Sequence of chain 3.A:
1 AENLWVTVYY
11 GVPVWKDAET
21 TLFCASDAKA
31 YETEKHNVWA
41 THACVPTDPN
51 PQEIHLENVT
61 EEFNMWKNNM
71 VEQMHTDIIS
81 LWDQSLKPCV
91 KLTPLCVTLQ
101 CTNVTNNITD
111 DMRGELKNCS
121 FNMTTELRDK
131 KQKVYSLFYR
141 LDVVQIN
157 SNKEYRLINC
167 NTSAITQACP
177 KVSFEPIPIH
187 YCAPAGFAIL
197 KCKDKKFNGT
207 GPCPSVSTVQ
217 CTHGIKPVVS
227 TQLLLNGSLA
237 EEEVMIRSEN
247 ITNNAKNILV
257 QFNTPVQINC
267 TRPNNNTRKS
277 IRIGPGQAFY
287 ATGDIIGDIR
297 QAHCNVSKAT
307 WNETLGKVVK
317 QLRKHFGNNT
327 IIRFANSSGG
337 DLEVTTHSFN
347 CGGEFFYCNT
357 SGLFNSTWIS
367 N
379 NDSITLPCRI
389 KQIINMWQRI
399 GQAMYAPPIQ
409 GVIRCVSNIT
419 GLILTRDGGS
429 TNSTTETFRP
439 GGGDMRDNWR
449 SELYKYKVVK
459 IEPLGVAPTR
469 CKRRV

Binding-site contacts:
Ligand atom C4 contacts residue NAG2 of chain 3.L at 4.5 Å.
Ligand atom C3 contacts residue ASN332 of chain 3.A at 3.8 Å.
Ligand atom N2 contacts residue SER333 of chain 3.A at 3.8 Å.
Ligand atom C8 contacts residue NAG1 of chain 3.L at 4.4 Å.
Ligand atom O5 contacts residue ASN332 of chain 3.A at 2.4 Å (h-bond).
Ligand atom C1 contacts residue NAG2 of chain 3.L at 4.5 Å.
Ligand atom C8 contacts residue SER333 of chain 3.A at 3.4 Å.
Ligand atom O7 contacts residue NAG1 of chain 3.L at 2.8 Å (h-bond).
Ligand atom C1 contacts residue NAG1 of chain 3.L at 4.5 Å.
Ligand atom C4 contacts residue NAG1 of chain 3.L at 4.5 Å.
Ligand atom O6 contacts residue NAG1 of chain 3.L at 4.1 Å.
Ligand atom C4 contacts residue ASN332 of chain 3.A at 4.2 Å.
Ligand atom C6 contacts residue NAG2 of chain 3.L at 3.8 Å.
Ligand atom O4 contacts residue NAG2 of chain 3.L at 3.6 Å.
Ligand atom C7 contacts residue SER333 of chain 3.A at 3.9 Å.
Ligand atom N2 contacts residue ASN332 of chain 3.A at 2.9 Å (h-bond).
Ligand atom C2 contacts residue ASN332 of chain 3.A at 2.5 Å.
Ligand atom O7 contacts residue SER357 of chain 3.A at 3.9 Å.
Ligand atom C6 contacts residue NAG1 of chain 3.M at 3.6 Å.
Ligand atom C1 contacts residue SER357 of chain 3.A at 4.5 Å.
Ligand atom C5 contacts residue NAG2 of chain 3.L at 3.8 Å.
Ligand atom N2 contacts residue NAG1 of chain 3.L at 4.4 Å.
Ligand atom O5 contacts residue NAG1 of chain 3.M at 4.1 Å.
Ligand atom N2 contacts residue NAG2 of chain 3.L at 3.7 Å.
Ligand atom C8 contacts residue ASN332 of chain 3.A at 4.3 Å.
Ligand atom O6 contacts residue NAG2 of chain 3.L at 3.3 Å (h-bond).
Ligand atom O6 contacts residue NAG1 of chain 3.M at 3.4 Å.
Ligand atom C7 contacts residue NAG1 of chain 3.L at 3.6 Å.
Ligand atom C1 contacts residue ASN332 of chain 3.A at 1.4 Å.
Ligand atom C8 contacts residue NAG2 of chain 3.L at 4.3 Å.
Ligand atom C5 contacts residue ASN332 of chain 3.A at 3.7 Å.
Ligand atom C7 contacts residue ASN332 of chain 3.A at 3.2 Å.
Ligand atom C3 contacts residue NAG2 of chain 3.L at 4.4 Å.
Ligand atom O7 contacts residue ASN332 of chain 3.A at 3.1 Å (h-bond).
Ligand atom C8 contacts residue THR341 of chain 3.A at 4.3 Å.

A protein and the small-molecule ligand that binds it are described below.
Small molecule (SMILES): CC(=O)N[C@H]1[C@H](O[C@H]2[C@H](O)[C@@H](NC(C)=O)CO[C@@H]2CO)O[C@H](CO)[C@@H](O)[C@@H]1O